Binding-site contacts:
Ligand atom CAO contacts residue PHE236 of chain 60.A at 3.7 Å (hydrophobic).
Ligand atom CAE contacts residue SER204 of chain 60.A at 3.4 Å.
Ligand atom CAA contacts residue PRO179 of chain 60.A at 3.3 Å (hydrophobic).
Ligand atom CAI contacts residue TYR157 of chain 60.A at 3.6 Å (hydrophobic).
Ligand atom OAC contacts residue THR109 of chain 60.A at 3.8 Å.
Ligand atom CAE contacts residue TYR110 of chain 60.A at 3.8 Å (hydrophobic).
Ligand atom CAH contacts residue TYR110 of chain 60.A at 3.6 Å (hydrophobic).
Ligand atom NAT contacts residue ILE192 of chain 60.A at 3.8 Å.
Ligand atom CAS contacts residue TYR203 of chain 60.A at 3.7 Å (hydrophobic).
Ligand atom CAJ contacts residue VAL194 of chain 60.A at 3.6 Å (hydrophobic).
Ligand atom CAA contacts residue ILE181 of chain 60.A at 3.8 Å (hydrophobic).
Ligand atom CAL contacts residue LEU132 of chain 60.A at 3.9 Å (hydrophobic).
Ligand atom CAQ contacts residue PHE236 of chain 60.A at 3.5 Å (hydrophobic).
Ligand atom NAT contacts residue TYR157 of chain 60.A at 3.4 Å.
Ligand atom OAC contacts residue PHE236 of chain 60.A at 3.5 Å.
Ligand atom CAA contacts residue SER180 of chain 60.A at 3.6 Å.
Ligand atom CBB contacts residue MET130 of chain 60.A at 3.7 Å (hydrophobic).
Ligand atom CAL contacts residue MET130 of chain 60.A at 3.2 Å (hydrophobic).
Ligand atom CAL contacts residue VAL194 of chain 60.A at 3.8 Å (hydrophobic).
Ligand atom CAX contacts residue PHE236 of chain 60.A at 3.3 Å (hydrophobic).
Ligand atom CAK contacts residue TYR157 of chain 60.A at 3.6 Å (hydrophobic).
Ligand atom CAN contacts residue ILE108 of chain 60.A at 3.7 Å (hydrophobic).
Ligand atom NBD contacts residue PHE236 of chain 60.A at 3.6 Å.
Ligand atom OAC contacts residue TYR110 of chain 60.A at 3.6 Å.
Ligand atom CAD contacts residue ILE192 of chain 60.A at 3.4 Å (hydrophobic).
Ligand atom NBD contacts residue TYR110 of chain 60.A at 3.4 Å.
Ligand atom CAJ contacts residue LEU132 of chain 60.A at 3.3 Å (hydrophobic).
Ligand atom CAX contacts residue TYR110 of chain 60.A at 3.6 Å (hydrophobic).
Ligand atom CAM contacts residue TYR157 of chain 60.A at 3.8 Å (hydrophobic).
Ligand atom NAU contacts residue LYS111 of chain 60.A at 3.5 Å (salt-bridge).
Ligand atom CAF contacts residue LYS111 of chain 60.A at 3.6 Å.
Ligand atom OAV contacts residue ILE192 of chain 60.A at 3.1 Å.
Ligand atom CBA contacts residue TYR110 of chain 60.A at 3.4 Å (hydrophobic).
Ligand atom CAG contacts residue TYR110 of chain 60.A at 3.7 Å (hydrophobic).
Ligand atom NBC contacts residue PHE236 of chain 60.A at 3.7 Å.
Ligand atom CAZ contacts residue VAL194 of chain 60.A at 3.9 Å (hydrophobic).
Ligand atom CAR contacts residue TYR203 of chain 60.A at 3.7 Å (hydrophobic).
Ligand atom CAY contacts residue VAL194 of chain 60.A at 3.8 Å (hydrophobic).
Ligand atom CAA contacts residue ILE155 of chain 60.A at 3.8 Å (hydrophobic).
Ligand atom CAB contacts residue TYR203 of chain 60.A at 3.6 Å (hydrophobic).

The protein below binds the small molecule below.
Small molecule (SMILES): CCO/N=C/c1ccc(OCC[C@@H](C)CCN2CCN(c3ccncc3)C2=O)cc1

Sequence of chain 60.A:
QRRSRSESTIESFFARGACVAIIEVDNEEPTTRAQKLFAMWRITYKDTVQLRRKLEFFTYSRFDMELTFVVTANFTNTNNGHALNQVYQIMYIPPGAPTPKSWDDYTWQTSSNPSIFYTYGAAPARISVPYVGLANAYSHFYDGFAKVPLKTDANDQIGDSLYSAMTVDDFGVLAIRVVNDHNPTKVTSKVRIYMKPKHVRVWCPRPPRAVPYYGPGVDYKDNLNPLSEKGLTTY

Sequence of chain 60.C:
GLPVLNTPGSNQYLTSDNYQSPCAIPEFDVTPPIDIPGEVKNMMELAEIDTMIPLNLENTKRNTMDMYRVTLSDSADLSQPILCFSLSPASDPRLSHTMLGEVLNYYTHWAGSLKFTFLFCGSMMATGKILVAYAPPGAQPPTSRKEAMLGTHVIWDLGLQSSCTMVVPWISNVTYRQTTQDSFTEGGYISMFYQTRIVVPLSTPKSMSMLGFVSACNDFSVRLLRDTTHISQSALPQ